Sequence of chain 2.C:
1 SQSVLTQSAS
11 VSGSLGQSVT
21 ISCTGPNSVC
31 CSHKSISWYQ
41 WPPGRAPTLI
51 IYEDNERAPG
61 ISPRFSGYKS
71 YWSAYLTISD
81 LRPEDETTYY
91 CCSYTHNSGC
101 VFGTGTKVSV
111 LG

Sequence of chain 2.D:
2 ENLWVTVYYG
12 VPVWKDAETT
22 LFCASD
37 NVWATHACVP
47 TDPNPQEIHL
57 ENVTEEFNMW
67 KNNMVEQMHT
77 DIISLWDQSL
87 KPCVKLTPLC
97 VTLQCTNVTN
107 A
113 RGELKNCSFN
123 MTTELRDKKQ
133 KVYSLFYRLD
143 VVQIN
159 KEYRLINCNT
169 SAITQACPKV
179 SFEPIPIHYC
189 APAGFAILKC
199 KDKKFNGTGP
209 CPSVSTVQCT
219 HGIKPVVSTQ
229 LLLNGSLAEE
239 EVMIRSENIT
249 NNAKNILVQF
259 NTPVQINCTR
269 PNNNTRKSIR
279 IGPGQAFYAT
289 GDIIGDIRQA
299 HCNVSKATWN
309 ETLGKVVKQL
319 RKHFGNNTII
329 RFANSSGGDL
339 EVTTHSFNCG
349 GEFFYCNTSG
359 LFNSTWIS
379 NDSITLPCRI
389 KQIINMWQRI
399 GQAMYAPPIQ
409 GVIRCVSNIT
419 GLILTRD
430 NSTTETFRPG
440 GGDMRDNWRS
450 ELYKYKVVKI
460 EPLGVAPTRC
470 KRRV

A small-molecule ligand and the protein it binds are described below.
Small molecule (SMILES): CC(=O)N[C@H]1[C@H](O[C@H]2[C@H](O)[C@@H](NC(C)=O)CO[C@@H]2CO)O[C@H](CO)[C@@H](O[C@@H]2O[C@H](CO[C@H]3O[C@H](CO)[C@@H](O)[C@H](O[C@H]4O[C@H](CO)[C@@H](O)[C@H](O)[C@@H]4O)[C@@H]3O)[C@@H](O)[C@H](O[C@H]3O[C@H](CO)[C@@H](O)[C@H](O)[C@@H]3O)[C@@H]2O)[C@@H]1O

Sequence of chain 2.A:
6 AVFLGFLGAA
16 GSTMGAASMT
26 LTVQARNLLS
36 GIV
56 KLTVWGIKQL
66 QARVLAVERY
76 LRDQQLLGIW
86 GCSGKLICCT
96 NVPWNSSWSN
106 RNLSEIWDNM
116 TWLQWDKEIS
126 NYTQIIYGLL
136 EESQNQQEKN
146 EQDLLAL

Binding-site contacts:
Ligand atom C6 contacts residue TRP50 of chain 2.B at 3.5 Å (hydrophobic).
Ligand atom C6 contacts residue ASN30 of chain 2.B at 3.5 Å.
Ligand atom O6 contacts residue SER55 of chain 2.B at 3.0 Å (h-bond).
Ligand atom C7 contacts residue ASN58 of chain 2.D at 3.1 Å.
Ligand atom O4 contacts residue ASP57 of chain 2.B at 2.2 Å (salt-bridge).
Ligand atom C2 contacts residue ASN58 of chain 2.D at 2.5 Å.
Ligand atom C7 contacts residue HIS33 of chain 2.B at 3.2 Å.
Ligand atom O6 contacts residue ASP111 of chain 2.B at 2.3 Å (salt-bridge).
Ligand atom O4 contacts residue THR115 of chain 2.B at 3.4 Å.
Ligand atom O6 contacts residue ASP57 of chain 2.B at 3.0 Å (salt-bridge).
Ligand atom O4 contacts residue GLY112 of chain 2.B at 3.5 Å.
Ligand atom O3 contacts residue SER113 of chain 2.B at 3.4 Å (h-bond).
Ligand atom O5 contacts residue ARG110 of chain 2.B at 3.2 Å (salt-bridge).
Ligand atom O4 contacts residue HIS96 of chain 2.C at 3.3 Å (h-bond).
Ligand atom C5 contacts residue ARG110 of chain 2.B at 3.2 Å.
Ligand atom O2 contacts residue THR115 of chain 2.B at 2.4 Å (h-bond).
Ligand atom C1 contacts residue ASN58 of chain 2.D at 1.4 Å.
Ligand atom O6 contacts residue ASN59 of chain 2.B at 3.5 Å (h-bond).
Ligand atom O7 contacts residue SER17 of chain 2.A at 2.2 Å (h-bond).
Ligand atom C5 contacts residue GLY112 of chain 2.B at 3.4 Å.
Ligand atom O3 contacts residue HIS33 of chain 2.B at 2.9 Å (h-bond).
Ligand atom O2 contacts residue GLY112 of chain 2.B at 2.7 Å (h-bond).
Ligand atom C6 contacts residue ASP57 of chain 2.B at 3.3 Å.
Ligand atom O7 contacts residue ASN58 of chain 2.D at 2.8 Å (h-bond).
Ligand atom O3 contacts residue GLY112 of chain 2.B at 3.5 Å (h-bond).
Ligand atom O4 contacts residue SER55 of chain 2.B at 3.2 Å (h-bond).
Ligand atom O6 contacts residue PHE31 of chain 2.B at 3.2 Å (h-bond).
Ligand atom O5 contacts residue ASN58 of chain 2.D at 2.3 Å (h-bond).
Ligand atom C5 contacts residue ASP57 of chain 2.B at 3.5 Å.
Ligand atom C8 contacts residue PHE31 of chain 2.B at 3.3 Å (hydrophobic).
Ligand atom C6 contacts residue ASP111 of chain 2.B at 3.3 Å.
Ligand atom C6 contacts residue PHE31 of chain 2.B at 3.5 Å (hydrophobic).
Ligand atom O7 contacts residue HIS33 of chain 2.B at 3.3 Å (h-bond).
Ligand atom C6 contacts residue ASP111 of chain 2.B at 3.3 Å.
Ligand atom O3 contacts residue HIS96 of chain 2.C at 3.5 Å.
Ligand atom C7 contacts residue SER17 of chain 2.A at 3.3 Å.
Ligand atom O6 contacts residue ARG110 of chain 2.B at 3.0 Å (salt-bridge).
Ligand atom O7 contacts residue SER52 of chain 2.B at 3.2 Å (h-bond).
Ligand atom N2 contacts residue HIS33 of chain 2.B at 3.4 Å (h-bond).
Ligand atom N2 contacts residue ASN58 of chain 2.D at 3.0 Å (h-bond).

Sequence of chain 2.B:
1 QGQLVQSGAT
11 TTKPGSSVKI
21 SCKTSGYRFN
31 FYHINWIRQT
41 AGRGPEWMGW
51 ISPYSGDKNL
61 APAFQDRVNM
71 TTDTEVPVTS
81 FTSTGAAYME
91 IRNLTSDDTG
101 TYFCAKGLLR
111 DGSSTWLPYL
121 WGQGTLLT